Sequence of chain 1.C:
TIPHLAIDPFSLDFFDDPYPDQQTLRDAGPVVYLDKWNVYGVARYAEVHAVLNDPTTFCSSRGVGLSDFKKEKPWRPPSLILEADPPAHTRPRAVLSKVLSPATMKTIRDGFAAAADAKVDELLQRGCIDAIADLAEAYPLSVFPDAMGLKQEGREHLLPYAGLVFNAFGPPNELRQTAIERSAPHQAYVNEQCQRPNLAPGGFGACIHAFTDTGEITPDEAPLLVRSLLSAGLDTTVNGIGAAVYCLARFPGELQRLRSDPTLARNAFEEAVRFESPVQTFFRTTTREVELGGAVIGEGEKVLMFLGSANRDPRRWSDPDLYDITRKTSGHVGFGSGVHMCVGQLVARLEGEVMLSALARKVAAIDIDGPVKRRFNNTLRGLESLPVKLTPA

The protein below binds the small molecule below.
Small molecule (SMILES): COc1ccc(C(N)=O)cc1

Binding-site contacts:
Ligand atom C5 contacts residue ALA249 of chain 1.C at 3.2 Å (hydrophobic).
Ligand atom C3 contacts residue PHE186 of chain 1.C at 4.0 Å (hydrophobic).
Ligand atom C1 contacts residue ALA249 of chain 1.C at 4.1 Å (hydrophobic).
Ligand atom C1 contacts residue SER248 of chain 1.C at 4.3 Å.
Ligand atom C6 contacts residue PHE183 of chain 1.C at 3.7 Å (hydrophobic).
Ligand atom C7 contacts residue LEU99 of chain 1.C at 4.0 Å (hydrophobic).
Ligand atom C4 contacts residue SER248 of chain 1.C at 4.2 Å.
Ligand atom O2 contacts residue PHE183 of chain 1.C at 3.5 Å.
Ligand atom C8 contacts residue HEM1 of chain 1.BA at 2.9 Å.
Ligand atom C2 contacts residue HEM1 of chain 1.BA at 3.9 Å.
Ligand atom C8 contacts residue ALA249 of chain 1.C at 3.7 Å (hydrophobic).
Ligand atom C3 contacts residue LEU99 of chain 1.C at 3.6 Å (hydrophobic).
Ligand atom C4 contacts residue LEU99 of chain 1.C at 4.2 Å (hydrophobic).
Ligand atom C4 contacts residue SER96 of chain 1.C at 3.4 Å.
Ligand atom N1 contacts residue SER96 of chain 1.C at 3.6 Å (h-bond).
Ligand atom C6 contacts residue ALA249 of chain 1.C at 4.0 Å (hydrophobic).
Ligand atom C5 contacts residue LEU99 of chain 1.C at 4.0 Å (hydrophobic).
Ligand atom O2 contacts residue ALA249 of chain 1.C at 4.0 Å.
Ligand atom C4 contacts residue SER245 of chain 1.C at 3.8 Å.
Ligand atom O1 contacts residue LEU99 of chain 1.C at 4.1 Å.
Ligand atom C8 contacts residue PHE183 of chain 1.C at 4.0 Å (hydrophobic).
Ligand atom C6 contacts residue LEU99 of chain 1.C at 3.8 Å (hydrophobic).
Ligand atom C7 contacts residue ALA249 of chain 1.C at 3.5 Å (hydrophobic).
Ligand atom O2 contacts residue HEM1 of chain 1.BA at 4.2 Å.
Ligand atom C6 contacts residue VAL182 of chain 1.C at 4.3 Å (hydrophobic).
Ligand atom O1 contacts residue SER96 of chain 1.C at 2.7 Å (h-bond).
Ligand atom C2 contacts residue LEU99 of chain 1.C at 3.8 Å (hydrophobic).
Ligand atom C4 contacts residue ARG93 of chain 1.C at 4.2 Å.
Ligand atom O1 contacts residue SER245 of chain 1.C at 2.7 Å (h-bond).
Ligand atom O2 contacts residue PHE299 of chain 1.C at 3.7 Å.
Ligand atom C6 contacts residue PHE186 of chain 1.C at 4.0 Å (hydrophobic).
Ligand atom C7 contacts residue PHE183 of chain 1.C at 3.9 Å (hydrophobic).
Ligand atom C1 contacts residue LEU99 of chain 1.C at 3.6 Å (hydrophobic).
Ligand atom C5 contacts residue HEM1 of chain 1.BA at 3.5 Å.
Ligand atom N1 contacts residue SER248 of chain 1.C at 3.9 Å.
Ligand atom C3 contacts residue VAL182 of chain 1.C at 3.8 Å (hydrophobic).
Ligand atom C3 contacts residue ALA249 of chain 1.C at 4.3 Å (hydrophobic).
Ligand atom C3 contacts residue SER248 of chain 1.C at 4.1 Å.
Ligand atom C2 contacts residue ALA249 of chain 1.C at 3.5 Å (hydrophobic).
Ligand atom N1 contacts residue ARG93 of chain 1.C at 2.9 Å (salt-bridge).